The protein below binds the small molecule below.
Small molecule (SMILES): Cc1ccc(C(=O)Nc2ccc(S(=O)(=O)O)c3cccc(S(=O)(=O)O)c23)cc1NC(=O)c1cccc([N+](=O)[O-])c1

Sequence of chain 1.E:
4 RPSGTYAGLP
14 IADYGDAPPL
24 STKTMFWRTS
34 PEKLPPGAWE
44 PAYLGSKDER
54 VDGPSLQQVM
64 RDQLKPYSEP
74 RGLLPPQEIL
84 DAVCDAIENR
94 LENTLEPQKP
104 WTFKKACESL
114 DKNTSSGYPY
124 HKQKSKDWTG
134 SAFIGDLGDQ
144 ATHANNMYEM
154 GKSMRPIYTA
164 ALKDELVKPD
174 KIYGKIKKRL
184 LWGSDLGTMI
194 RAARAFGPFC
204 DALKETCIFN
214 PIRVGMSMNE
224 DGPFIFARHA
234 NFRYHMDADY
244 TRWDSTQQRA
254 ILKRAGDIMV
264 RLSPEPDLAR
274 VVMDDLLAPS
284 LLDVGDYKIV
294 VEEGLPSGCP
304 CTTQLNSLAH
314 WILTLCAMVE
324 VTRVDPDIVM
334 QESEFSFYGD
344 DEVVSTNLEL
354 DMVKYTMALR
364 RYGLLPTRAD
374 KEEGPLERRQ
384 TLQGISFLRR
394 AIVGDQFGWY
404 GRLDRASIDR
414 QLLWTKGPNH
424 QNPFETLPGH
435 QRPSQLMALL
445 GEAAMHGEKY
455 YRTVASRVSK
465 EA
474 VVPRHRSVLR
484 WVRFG

Binding-site contacts:
Ligand atom OAI contacts residue LEU169 of chain 1.E at 3.3 Å.
Ligand atom CBE contacts residue ARG392 of chain 1.E at 3.6 Å.
Ligand atom CAR contacts residue GLN414 of chain 1.E at 3.7 Å.
Ligand atom CAV contacts residue ARG392 of chain 1.E at 3.4 Å.
Ligand atom OAE contacts residue ARG436 of chain 1.E at 3.0 Å (salt-bridge).
Ligand atom CAL contacts residue TYR341 of chain 1.E at 3.6 Å (hydrophobic).
Ligand atom OAF contacts residue GLN414 of chain 1.E at 3.8 Å.
Ligand atom OAJ contacts residue MET221 of chain 1.E at 4.0 Å.
Ligand atom CAO contacts residue ARG392 of chain 1.E at 3.6 Å.
Ligand atom CAU contacts residue TRP417 of chain 1.E at 3.6 Å (hydrophobic).
Ligand atom OAC contacts residue GLN414 of chain 1.E at 3.8 Å.
Ligand atom CAM contacts residue GLN414 of chain 1.E at 3.8 Å.
Ligand atom OAE contacts residue GLN439 of chain 1.E at 3.5 Å.
Ligand atom CAT contacts residue GLN439 of chain 1.E at 3.8 Å.
Ligand atom NBL contacts residue LEU391 of chain 1.E at 3.9 Å.
Ligand atom CAT contacts residue LYS419 of chain 1.E at 4.0 Å.
Ligand atom CAQ contacts residue ARG392 of chain 1.E at 3.7 Å.
Ligand atom OAJ contacts residue LEU391 of chain 1.E at 3.2 Å.
Ligand atom OAD contacts residue GLN439 of chain 1.E at 3.6 Å.
Ligand atom CAA contacts residue ARG392 of chain 1.E at 3.6 Å.
Ligand atom CBJ contacts residue GLN414 of chain 1.E at 3.9 Å.
Ligand atom CBB contacts residue ARG392 of chain 1.E at 3.4 Å.
Ligand atom CAW contacts residue ARG393 of chain 1.E at 3.7 Å.
Ligand atom CBI contacts residue GLN414 of chain 1.E at 3.8 Å.
Ligand atom NAY contacts residue LYS419 of chain 1.E at 3.7 Å.
Ligand atom CBF contacts residue LYS419 of chain 1.E at 3.7 Å.
Ligand atom OAK contacts residue MET221 of chain 1.E at 3.4 Å.
Ligand atom OAB contacts residue ARG393 of chain 1.E at 3.6 Å (salt-bridge).
Ligand atom CBD contacts residue ARG392 of chain 1.E at 3.5 Å.
Ligand atom CAS contacts residue LYS419 of chain 1.E at 3.6 Å.
Ligand atom CAZ contacts residue ARG392 of chain 1.E at 3.9 Å.
Ligand atom OAF contacts residue ARG392 of chain 1.E at 3.8 Å.
Ligand atom OAH contacts residue THR418 of chain 1.E at 3.3 Å.
Ligand atom CAR contacts residue PHE29 of chain 1.E at 3.8 Å (hydrophobic).
Ligand atom OAH contacts residue LYS419 of chain 1.E at 2.8 Å (salt-bridge).
Ligand atom OAK contacts residue ARG393 of chain 1.E at 3.6 Å.
Ligand atom OAB contacts residue ARG392 of chain 1.E at 2.9 Å (salt-bridge).
Ligand atom CAM contacts residue TRP417 of chain 1.E at 3.4 Å (hydrophobic).
Ligand atom SBM contacts residue GLN439 of chain 1.E at 3.9 Å.
Ligand atom OAJ contacts residue MET219 of chain 1.E at 3.3 Å (h-bond).